Sequence of chain 1.B:
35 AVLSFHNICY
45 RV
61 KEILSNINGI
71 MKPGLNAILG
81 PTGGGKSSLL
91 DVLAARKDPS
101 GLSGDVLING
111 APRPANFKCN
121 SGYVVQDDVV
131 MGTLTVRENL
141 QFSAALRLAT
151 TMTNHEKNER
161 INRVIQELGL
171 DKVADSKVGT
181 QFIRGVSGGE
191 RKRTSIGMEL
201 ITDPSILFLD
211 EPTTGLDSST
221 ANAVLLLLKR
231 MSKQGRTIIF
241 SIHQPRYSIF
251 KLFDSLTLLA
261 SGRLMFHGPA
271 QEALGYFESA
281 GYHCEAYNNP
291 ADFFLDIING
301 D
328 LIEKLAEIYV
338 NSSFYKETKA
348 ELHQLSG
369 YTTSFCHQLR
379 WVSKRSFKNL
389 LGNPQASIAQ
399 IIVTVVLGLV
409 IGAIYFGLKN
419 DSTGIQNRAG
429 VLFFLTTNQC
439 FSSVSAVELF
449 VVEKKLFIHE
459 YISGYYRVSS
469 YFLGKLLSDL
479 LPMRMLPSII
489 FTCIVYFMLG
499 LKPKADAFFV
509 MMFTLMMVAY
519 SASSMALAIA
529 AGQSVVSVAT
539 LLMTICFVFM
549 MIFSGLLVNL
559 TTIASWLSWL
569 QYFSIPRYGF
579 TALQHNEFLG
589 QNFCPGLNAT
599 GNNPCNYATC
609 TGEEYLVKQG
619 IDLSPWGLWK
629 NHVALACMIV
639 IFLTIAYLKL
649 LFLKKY

Binding-site contacts:
Ligand atom C12 contacts residue MET549 of chain 1.B at 3.6 Å (hydrophobic).
Ligand atom C06 contacts residue ASN436 of chain 1.A at 4.0 Å.
Ligand atom C10 contacts residue THR435 of chain 1.A at 4.0 Å.
Ligand atom C19 contacts residue PHE439 of chain 1.A at 3.7 Å (hydrophobic).
Ligand atom N25 contacts residue LEU539 of chain 1.B at 4.1 Å.
Ligand atom C18 contacts residue PHE439 of chain 1.A at 3.8 Å (hydrophobic).
Ligand atom C20 contacts residue PHE439 of chain 1.A at 3.9 Å (hydrophobic).
Ligand atom C14 contacts residue LEU555 of chain 1.B at 3.6 Å (hydrophobic).
Ligand atom C14 contacts residue MET549 of chain 1.B at 3.7 Å (hydrophobic).
Ligand atom C33 contacts residue ALA397 of chain 1.A at 3.5 Å (hydrophobic).
Ligand atom C17 contacts residue VAL546 of chain 1.B at 4.0 Å (hydrophobic).
Ligand atom C03 contacts residue LEU405 of chain 1.A at 3.7 Å (hydrophobic).
Ligand atom O24 contacts residue THR542 of chain 1.B at 3.9 Å.
Ligand atom C33 contacts residue VAL401 of chain 1.A at 3.7 Å (hydrophobic).
Ligand atom C21 contacts residue THR542 of chain 1.B at 3.6 Å.
Ligand atom C09 contacts residue THR435 of chain 1.A at 3.8 Å.
Ligand atom C22 contacts residue PHE439 of chain 1.A at 3.8 Å (hydrophobic).
Ligand atom C08 contacts residue PHE439 of chain 1.A at 3.9 Å (hydrophobic).
Ligand atom C19 contacts residue VAL546 of chain 1.B at 3.7 Å (hydrophobic).
Ligand atom C01 contacts residue VAL546 of chain 1.B at 3.8 Å (hydrophobic).
Ligand atom C10 contacts residue PHE439 of chain 1.A at 4.0 Å (hydrophobic).
Ligand atom C13 contacts residue MET549 of chain 1.B at 3.7 Å (hydrophobic).
Ligand atom C13 contacts residue PHE432 of chain 1.A at 3.7 Å (hydrophobic).
Ligand atom C02 contacts residue LEU405 of chain 1.A at 4.1 Å (hydrophobic).
Ligand atom C17 contacts residue PHE439 of chain 1.A at 3.7 Å (hydrophobic).
Ligand atom C15 contacts residue BWQ1 of chain 1.J at 3.7 Å.
Ligand atom O11 contacts residue THR435 of chain 1.A at 3.4 Å (h-bond).
Ligand atom C34 contacts residue LEU539 of chain 1.B at 3.7 Å (hydrophobic).
Ligand atom C18 contacts residue VAL546 of chain 1.B at 3.7 Å (hydrophobic).
Ligand atom C03 contacts residue ASN436 of chain 1.A at 3.8 Å.
Ligand atom C16 contacts residue THR435 of chain 1.A at 3.9 Å.
Ligand atom C04 contacts residue ILE543 of chain 1.B at 3.6 Å (hydrophobic).
Ligand atom C03 contacts residue VAL401 of chain 1.A at 3.7 Å (hydrophobic).
Ligand atom O37 contacts residue SER440 of chain 1.A at 3.8 Å.
Ligand atom N07 contacts residue ASN436 of chain 1.A at 3.3 Å (h-bond).
Ligand atom C08 contacts residue VAL546 of chain 1.B at 4.0 Å (hydrophobic).
Ligand atom C16 contacts residue BWQ1 of chain 1.J at 3.8 Å.
Ligand atom C15 contacts residue PHE431 of chain 1.A at 3.6 Å (hydrophobic).
Ligand atom C28 contacts residue LEU539 of chain 1.B at 3.8 Å (hydrophobic).
Ligand atom C01 contacts residue ILE543 of chain 1.B at 3.8 Å (hydrophobic).

Sequence of chain 1.A:
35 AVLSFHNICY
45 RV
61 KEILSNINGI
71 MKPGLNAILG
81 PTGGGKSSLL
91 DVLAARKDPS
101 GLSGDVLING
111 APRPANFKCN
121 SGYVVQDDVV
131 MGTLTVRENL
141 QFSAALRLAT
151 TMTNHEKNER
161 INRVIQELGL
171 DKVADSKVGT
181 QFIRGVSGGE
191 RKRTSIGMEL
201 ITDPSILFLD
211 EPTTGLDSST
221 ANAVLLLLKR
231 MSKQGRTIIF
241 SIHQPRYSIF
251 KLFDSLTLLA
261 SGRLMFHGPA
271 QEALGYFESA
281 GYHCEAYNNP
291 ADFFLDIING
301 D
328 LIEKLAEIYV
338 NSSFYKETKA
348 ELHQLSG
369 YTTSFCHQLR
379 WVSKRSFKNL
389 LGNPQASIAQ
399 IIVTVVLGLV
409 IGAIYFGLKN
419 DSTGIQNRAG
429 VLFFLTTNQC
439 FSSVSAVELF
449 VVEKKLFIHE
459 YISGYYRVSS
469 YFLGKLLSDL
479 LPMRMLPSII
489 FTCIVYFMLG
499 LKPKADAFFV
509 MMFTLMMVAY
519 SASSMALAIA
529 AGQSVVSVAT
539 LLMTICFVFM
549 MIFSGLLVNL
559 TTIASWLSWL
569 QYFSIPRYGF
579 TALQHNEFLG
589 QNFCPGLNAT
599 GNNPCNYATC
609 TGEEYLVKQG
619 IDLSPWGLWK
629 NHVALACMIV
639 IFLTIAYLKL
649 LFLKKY

This protein binds this small molecule.
Small molecule (SMILES): CC(C)C[C@H]1c2[nH]c3cc(OC4CCCC4)ccc3c2C[C@H]2C(=O)N[C@@H](CCC(=O)OC(C)(C)C)C(=O)N21